The small molecule below binds the protein below.
Small molecule (SMILES): CC(=O)N[C@@H]1[C@@H](O)[C@H](O)[C@@H](CO)O[C@H]1O

Binding-site contacts:
Ligand atom C8 contacts residue ASN234 of chain 1.C at 3.6 Å.
Ligand atom O5 contacts residue ASN234 of chain 1.C at 2.4 Å (h-bond).
Ligand atom O7 contacts residue ASN234 of chain 1.C at 4.3 Å.
Ligand atom C4 contacts residue ASN234 of chain 1.C at 4.2 Å.
Ligand atom C1 contacts residue ASN234 of chain 1.C at 1.4 Å.
Ligand atom C3 contacts residue ASN234 of chain 1.C at 3.8 Å.
Ligand atom N2 contacts residue ASN234 of chain 1.C at 2.9 Å (h-bond).
Ligand atom C7 contacts residue ASN234 of chain 1.C at 3.4 Å.
Ligand atom C2 contacts residue ASN234 of chain 1.C at 2.4 Å.
Ligand atom C5 contacts residue ASN234 of chain 1.C at 3.7 Å.

Sequence of chain 1.C:
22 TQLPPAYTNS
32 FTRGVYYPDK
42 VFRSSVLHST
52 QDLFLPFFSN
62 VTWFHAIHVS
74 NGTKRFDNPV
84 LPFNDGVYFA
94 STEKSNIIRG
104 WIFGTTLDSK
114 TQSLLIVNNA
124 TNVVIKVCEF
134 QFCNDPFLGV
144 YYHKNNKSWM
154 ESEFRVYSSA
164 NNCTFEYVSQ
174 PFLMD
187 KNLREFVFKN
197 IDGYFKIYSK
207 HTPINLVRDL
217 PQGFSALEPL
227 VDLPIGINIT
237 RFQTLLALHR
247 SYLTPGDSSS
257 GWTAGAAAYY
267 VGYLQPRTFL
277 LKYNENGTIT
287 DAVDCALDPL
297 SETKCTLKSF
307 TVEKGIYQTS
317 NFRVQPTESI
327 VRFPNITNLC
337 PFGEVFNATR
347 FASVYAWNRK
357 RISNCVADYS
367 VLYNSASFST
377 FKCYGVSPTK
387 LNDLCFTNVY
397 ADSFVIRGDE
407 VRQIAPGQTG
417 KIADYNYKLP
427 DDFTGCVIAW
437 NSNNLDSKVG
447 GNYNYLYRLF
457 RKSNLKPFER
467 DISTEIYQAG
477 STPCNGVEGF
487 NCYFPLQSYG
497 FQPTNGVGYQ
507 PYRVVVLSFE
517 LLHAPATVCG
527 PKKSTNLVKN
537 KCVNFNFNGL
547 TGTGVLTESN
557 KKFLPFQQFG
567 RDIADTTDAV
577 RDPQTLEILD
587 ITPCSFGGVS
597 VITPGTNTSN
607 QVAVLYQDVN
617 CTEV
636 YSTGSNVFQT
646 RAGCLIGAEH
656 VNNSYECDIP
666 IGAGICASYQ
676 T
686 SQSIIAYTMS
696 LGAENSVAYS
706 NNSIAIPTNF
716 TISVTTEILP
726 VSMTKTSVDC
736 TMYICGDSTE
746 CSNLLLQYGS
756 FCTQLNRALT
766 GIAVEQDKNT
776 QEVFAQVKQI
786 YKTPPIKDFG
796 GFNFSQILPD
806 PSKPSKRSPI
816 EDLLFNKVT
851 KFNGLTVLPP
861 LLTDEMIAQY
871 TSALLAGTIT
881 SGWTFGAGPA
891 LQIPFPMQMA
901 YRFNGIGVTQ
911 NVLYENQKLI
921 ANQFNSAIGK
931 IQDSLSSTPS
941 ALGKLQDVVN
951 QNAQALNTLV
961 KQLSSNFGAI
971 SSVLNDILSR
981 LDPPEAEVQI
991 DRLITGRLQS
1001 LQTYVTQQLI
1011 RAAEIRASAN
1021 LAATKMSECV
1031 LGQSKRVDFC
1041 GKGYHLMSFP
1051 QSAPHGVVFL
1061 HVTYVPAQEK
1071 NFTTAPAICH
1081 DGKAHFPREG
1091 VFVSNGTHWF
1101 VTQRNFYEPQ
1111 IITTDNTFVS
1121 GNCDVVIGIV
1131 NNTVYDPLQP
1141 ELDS